This small molecule binds to this protein.
Small molecule (SMILES): CCC(=O)Nc1ccccc1Nc1nc(Nc2ccc(N3CCN(C)CC3)cc2)ncc1C(=O)Nc1c(C)cccc1Cl

Binding-site contacts:
Ligand atom C25 contacts residue THR81 of chain 1.D at 3.2 Å.
Ligand atom O2 contacts residue CYS20 of chain 1.D at 2.9 Å (h-bond).
Ligand atom C22 contacts residue CYS20 of chain 1.D at 2.8 Å (hydrophobic).
Ligand atom N7 contacts residue LEU136 of chain 1.D at 3.7 Å.
Ligand atom C32 contacts residue MET84 of chain 1.D at 2.9 Å (hydrophobic).
Ligand atom C23 contacts residue CYS20 of chain 1.D at 1.8 Å (hydrophobic).
Ligand atom C31 contacts residue THR81 of chain 1.D at 3.5 Å.
Ligand atom C15 contacts residue VAL24 of chain 1.D at 3.7 Å (hydrophobic).
Ligand atom C16 contacts residue VAL24 of chain 1.D at 3.4 Å (hydrophobic).
Ligand atom O3 contacts residue VAL24 of chain 1.D at 3.7 Å.
Ligand atom C26 contacts residue THR81 of chain 1.D at 3.4 Å.
Ligand atom C33 contacts residue GLY87 of chain 1.D at 3.5 Å.
Ligand atom C6 contacts residue LEU16 of chain 1.D at 3.7 Å (hydrophobic).
Ligand atom C10 contacts residue MET84 of chain 1.D at 3.3 Å (hydrophobic).
Ligand atom C13 contacts residue VAL24 of chain 1.D at 3.7 Å (hydrophobic).
Ligand atom N4 contacts residue MET84 of chain 1.D at 2.8 Å (h-bond).
Ligand atom C14 contacts residue VAL24 of chain 1.D at 3.5 Å (hydrophobic).
Ligand atom N4 contacts residue LEU16 of chain 1.D at 3.6 Å.
Ligand atom C31 contacts residue LYS38 of chain 1.D at 3.6 Å.
Ligand atom C10 contacts residue GLY87 of chain 1.D at 3.7 Å.
Ligand atom C23 contacts residue ASN134 of chain 1.D at 3.5 Å.
Ligand atom C32 contacts residue GLY87 of chain 1.D at 3.4 Å.
Ligand atom C13 contacts residue LEU136 of chain 1.D at 3.5 Å (hydrophobic).
Ligand atom CL1 contacts residue LEU136 of chain 1.D at 3.7 Å.
Ligand atom CL1 contacts residue VAL66 of chain 1.D at 3.5 Å.
Ligand atom C12 contacts residue ALA36 of chain 1.D at 3.4 Å (hydrophobic).
Ligand atom C28 contacts residue THR81 of chain 1.D at 3.7 Å.
Ligand atom CL1 contacts residue ALA146 of chain 1.D at 3.5 Å.
Ligand atom N5 contacts residue MET84 of chain 1.D at 3.5 Å (h-bond).
Ligand atom C10 contacts residue LEU16 of chain 1.D at 3.7 Å (hydrophobic).
Ligand atom N6 contacts residue VAL24 of chain 1.D at 3.5 Å.
Ligand atom C27 contacts residue THR81 of chain 1.D at 3.6 Å.
Ligand atom C27 contacts residue ILE79 of chain 1.D at 3.7 Å (hydrophobic).
Ligand atom C21 contacts residue CYS20 of chain 1.D at 3.4 Å (hydrophobic).
Ligand atom N9 contacts residue THR81 of chain 1.D at 3.2 Å (h-bond).
Ligand atom C31 contacts residue ALA36 of chain 1.D at 3.5 Å (hydrophobic).
Ligand atom C31 contacts residue ILE79 of chain 1.D at 3.6 Å (hydrophobic).
Ligand atom C11 contacts residue LEU16 of chain 1.D at 3.7 Å (hydrophobic).
Ligand atom C29 contacts residue GLU53 of chain 1.D at 3.7 Å.
Ligand atom O2 contacts residue GLY19 of chain 1.D at 3.1 Å.

Sequence of chain 1.D:
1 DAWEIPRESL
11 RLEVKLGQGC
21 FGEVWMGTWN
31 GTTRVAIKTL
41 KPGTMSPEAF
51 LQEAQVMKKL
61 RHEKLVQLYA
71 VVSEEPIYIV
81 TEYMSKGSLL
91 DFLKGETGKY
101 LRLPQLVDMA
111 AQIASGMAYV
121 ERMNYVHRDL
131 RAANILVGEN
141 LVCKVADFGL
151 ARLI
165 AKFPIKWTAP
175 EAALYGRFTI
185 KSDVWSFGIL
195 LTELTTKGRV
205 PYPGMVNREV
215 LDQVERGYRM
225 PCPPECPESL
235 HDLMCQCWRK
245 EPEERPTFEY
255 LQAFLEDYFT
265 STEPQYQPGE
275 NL